The protein below binds the small molecule below.
Small molecule (SMILES): OC[C@H]1O[C@H](O[C@H]2[C@@H](O)[C@@H](CO)O[C@@H](O[C@H]3[C@H](O)[C@@H](O)[C@@H](O)O[C@@H]3CO)[C@@H]2O)[C@H](O)[C@@H](O)[C@H]1O

Binding-site contacts:
Ligand atom C1 contacts residue GLY215 of chain 1.C at 4.1 Å.
Ligand atom O3 contacts residue ASN128 of chain 1.C at 3.3 Å (h-bond).
Ligand atom C6 contacts residue HIS84 of chain 1.C at 4.1 Å.
Ligand atom C2 contacts residue ASP212 of chain 1.C at 4.0 Å.
Ligand atom O3 contacts residue PHE126 of chain 1.C at 3.7 Å.
Ligand atom C4 contacts residue PHE126 of chain 1.C at 3.4 Å (hydrophobic).
Ligand atom O3 contacts residue PHE126 of chain 1.C at 3.8 Å.
Ligand atom O5 contacts residue GLY215 of chain 1.C at 3.5 Å.
Ligand atom O6 contacts residue ALA220 of chain 1.C at 3.5 Å.
Ligand atom O6 contacts residue GLY215 of chain 1.C at 3.6 Å.
Ligand atom C3 contacts residue ASN128 of chain 1.C at 3.7 Å.
Ligand atom O4 contacts residue ASP87 of chain 1.C at 2.6 Å (salt-bridge).
Ligand atom O6 contacts residue GLN217 of chain 1.C at 4.0 Å.
Ligand atom O4 contacts residue GLY211 of chain 1.C at 3.2 Å.
Ligand atom C4 contacts residue ASP87 of chain 1.C at 3.3 Å.
Ligand atom O3 contacts residue SER214 of chain 1.C at 2.9 Å (h-bond).
Ligand atom O3 contacts residue ASP87 of chain 1.C at 2.6 Å (salt-bridge).
Ligand atom O4 contacts residue SER214 of chain 1.C at 3.7 Å.
Ligand atom C2 contacts residue SER214 of chain 1.C at 3.7 Å.
Ligand atom O4 contacts residue ASP212 of chain 1.C at 2.9 Å (salt-bridge).
Ligand atom O3 contacts residue GLY105 of chain 1.C at 2.8 Å (h-bond).
Ligand atom C3 contacts residue ASP87 of chain 1.C at 3.5 Å.
Ligand atom C4 contacts residue ASP212 of chain 1.C at 4.2 Å.
Ligand atom O5 contacts residue ASP212 of chain 1.C at 3.9 Å.
Ligand atom O4 contacts residue ALA86 of chain 1.C at 4.0 Å.
Ligand atom C4 contacts residue ALA86 of chain 1.C at 4.1 Å (hydrophobic).
Ligand atom C6 contacts residue ALA220 of chain 1.C at 3.4 Å (hydrophobic).
Ligand atom O2 contacts residue SER214 of chain 1.C at 3.2 Å (h-bond).
Ligand atom O4 contacts residue GLY104 of chain 1.C at 4.1 Å.
Ligand atom O3 contacts residue GLY104 of chain 1.C at 3.6 Å.
Ligand atom C3 contacts residue PHE126 of chain 1.C at 3.2 Å (hydrophobic).
Ligand atom O2 contacts residue ASN128 of chain 1.C at 3.6 Å (h-bond).
Ligand atom C2 contacts residue GLY215 of chain 1.C at 4.2 Å.
Ligand atom C6 contacts residue GLY211 of chain 1.C at 4.0 Å.
Ligand atom C6 contacts residue PHE126 of chain 1.C at 4.1 Å (hydrophobic).
Ligand atom C5 contacts residue PHE126 of chain 1.C at 3.5 Å (hydrophobic).
Ligand atom O4 contacts residue GLY215 of chain 1.C at 3.8 Å.
Ligand atom C3 contacts residue GLY105 of chain 1.C at 4.2 Å.
Ligand atom C3 contacts residue SER214 of chain 1.C at 4.1 Å.
Ligand atom O6 contacts residue HIS84 of chain 1.C at 3.5 Å (h-bond).

Sequence of chain 1.C:
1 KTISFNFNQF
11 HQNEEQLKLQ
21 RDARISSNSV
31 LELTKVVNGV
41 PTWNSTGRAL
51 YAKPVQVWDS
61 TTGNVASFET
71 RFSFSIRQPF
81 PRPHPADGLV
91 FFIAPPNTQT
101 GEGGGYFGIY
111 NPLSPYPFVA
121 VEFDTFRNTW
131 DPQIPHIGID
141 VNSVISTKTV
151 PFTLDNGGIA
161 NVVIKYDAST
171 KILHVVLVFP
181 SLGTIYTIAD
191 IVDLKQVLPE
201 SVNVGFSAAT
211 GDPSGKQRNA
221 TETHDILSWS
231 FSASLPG